Sequence of chain 1.D:
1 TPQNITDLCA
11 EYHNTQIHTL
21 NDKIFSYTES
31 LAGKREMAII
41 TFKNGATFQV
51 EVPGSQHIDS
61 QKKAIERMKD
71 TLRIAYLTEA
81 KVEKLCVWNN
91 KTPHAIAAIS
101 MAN

The protein below binds the small molecule below.
Small molecule (SMILES): OC[C@H]1O[C@@H](O)[C@H](O)[C@@H](O)[C@H]1O

Binding-site contacts:
Ligand atom C5 contacts residue TRP88 of chain 1.D at 3.7 Å (hydrophobic).
Ligand atom C4 contacts residue GLU51 of chain 1.D at 3.4 Å.
Ligand atom O2 contacts residue ASN90 of chain 1.D at 3.0 Å (h-bond).
Ligand atom C2 contacts residue ASN90 of chain 1.D at 4.1 Å.
Ligand atom O6 contacts residue HIS57 of chain 1.D at 3.6 Å.
Ligand atom C6 contacts residue GLN56 of chain 1.D at 3.4 Å.
Ligand atom O4 contacts residue LYS91 of chain 1.D at 2.9 Å (salt-bridge).
Ligand atom C3 contacts residue ASN90 of chain 1.D at 3.8 Å.
Ligand atom O6 contacts residue TRP88 of chain 1.D at 3.9 Å.
Ligand atom O6 contacts residue GLN56 of chain 1.D at 2.9 Å (h-bond).
Ligand atom C2 contacts residue LYS91 of chain 1.D at 4.0 Å.
Ligand atom O5 contacts residue GLA1 of chain 1.QA at 0.1 Å (h-bond).
Ligand atom C3 contacts residue GLA1 of chain 1.QA at 0.1 Å.
Ligand atom O3 contacts residue GLU51 of chain 1.D at 4.1 Å.
Ligand atom O3 contacts residue GLA1 of chain 1.QA at 0.1 Å (h-bond).
Ligand atom O1 contacts residue GLA1 of chain 1.QA at 1.3 Å.
Ligand atom O3 contacts residue ASN90 of chain 1.D at 2.8 Å (h-bond).
Ligand atom O6 contacts residue GLN61 of chain 1.D at 3.1 Å (h-bond).
Ligand atom C5 contacts residue GLA1 of chain 1.QA at 0.1 Å.
Ligand atom C3 contacts residue LYS91 of chain 1.D at 3.7 Å.
Ligand atom O5 contacts residue GLN56 of chain 1.D at 3.3 Å (h-bond).
Ligand atom C3 contacts residue TRP88 of chain 1.D at 3.5 Å (hydrophobic).
Ligand atom C6 contacts residue GLA1 of chain 1.QA at 0.1 Å.
Ligand atom C6 contacts residue TRP88 of chain 1.D at 3.7 Å (hydrophobic).
Ligand atom O6 contacts residue GLA1 of chain 1.QA at 0.1 Å (h-bond).
Ligand atom C2 contacts residue GLA1 of chain 1.QA at 0.1 Å.
Ligand atom O2 contacts residue GLA1 of chain 1.QA at 0.2 Å (h-bond).
Ligand atom C5 contacts residue GLN56 of chain 1.D at 4.0 Å.
Ligand atom O2 contacts residue ASN14 of chain 1.D at 4.3 Å.
Ligand atom O4 contacts residue GLA1 of chain 1.QA at 0.0 Å (h-bond).
Ligand atom C1 contacts residue GLA1 of chain 1.QA at 0.2 Å.
Ligand atom C6 contacts residue HIS57 of chain 1.D at 3.6 Å.
Ligand atom O4 contacts residue GLN56 of chain 1.D at 3.3 Å.
Ligand atom O3 contacts residue TRP88 of chain 1.D at 3.6 Å.
Ligand atom C4 contacts residue LYS91 of chain 1.D at 3.9 Å.
Ligand atom O3 contacts residue LYS91 of chain 1.D at 2.9 Å (salt-bridge).
Ligand atom C6 contacts residue GLN61 of chain 1.D at 4.1 Å.
Ligand atom C4 contacts residue TRP88 of chain 1.D at 3.6 Å (hydrophobic).
Ligand atom O4 contacts residue GLU51 of chain 1.D at 2.6 Å (salt-bridge).
Ligand atom C4 contacts residue GLA1 of chain 1.QA at 0.1 Å.